This small molecule binds to this protein.
Small molecule (SMILES): CC(=O)N[C@@H]1[C@@H](O)[C@H](O)[C@@H](CO)O[C@H]1O

Sequence of chain 1.F:
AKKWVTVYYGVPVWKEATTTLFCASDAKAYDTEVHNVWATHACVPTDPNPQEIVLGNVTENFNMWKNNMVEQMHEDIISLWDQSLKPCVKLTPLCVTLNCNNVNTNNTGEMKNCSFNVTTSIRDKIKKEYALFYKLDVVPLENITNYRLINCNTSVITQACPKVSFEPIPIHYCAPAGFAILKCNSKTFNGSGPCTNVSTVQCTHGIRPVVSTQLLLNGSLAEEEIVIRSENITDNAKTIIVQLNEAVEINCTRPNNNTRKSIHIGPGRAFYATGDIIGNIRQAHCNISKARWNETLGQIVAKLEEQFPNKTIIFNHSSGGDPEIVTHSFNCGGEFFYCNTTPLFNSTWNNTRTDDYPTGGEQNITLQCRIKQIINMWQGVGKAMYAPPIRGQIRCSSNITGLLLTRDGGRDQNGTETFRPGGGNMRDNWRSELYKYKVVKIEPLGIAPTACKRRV

Binding-site contacts:
Ligand atom N2 contacts residue ASN354 of chain 1.F at 2.8 Å (h-bond).
Ligand atom O3 contacts residue THR419 of chain 1.F at 4.0 Å.
Ligand atom O7 contacts residue ASN354 of chain 1.F at 3.8 Å.
Ligand atom C2 contacts residue ASN354 of chain 1.F at 2.4 Å.
Ligand atom C8 contacts residue THR419 of chain 1.F at 3.8 Å.
Ligand atom C1 contacts residue ASN354 of chain 1.F at 1.4 Å.
Ligand atom C4 contacts residue ASN354 of chain 1.F at 4.2 Å.
Ligand atom C5 contacts residue ASN354 of chain 1.F at 3.7 Å.
Ligand atom C7 contacts residue THR419 of chain 1.F at 4.2 Å.
Ligand atom C8 contacts residue LYS350 of chain 1.F at 3.7 Å.
Ligand atom C7 contacts residue ASN354 of chain 1.F at 3.5 Å.
Ligand atom O7 contacts residue THR419 of chain 1.F at 4.2 Å.
Ligand atom N2 contacts residue TYR417 of chain 1.F at 4.4 Å.
Ligand atom C3 contacts residue ASN354 of chain 1.F at 3.7 Å.
Ligand atom O5 contacts residue ASN354 of chain 1.F at 2.3 Å (h-bond).